Sequence of chain 1.B:
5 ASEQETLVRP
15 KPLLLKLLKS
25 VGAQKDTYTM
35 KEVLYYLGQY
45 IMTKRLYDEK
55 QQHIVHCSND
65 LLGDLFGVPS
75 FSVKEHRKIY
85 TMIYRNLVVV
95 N

Binding-site contacts:
Ligand atom C23 contacts residue HIS80 of chain 1.B at 3.7 Å.
Ligand atom C17 contacts residue MET46 of chain 1.B at 3.7 Å (hydrophobic).
Ligand atom C27 contacts residue HIS80 of chain 1.B at 3.6 Å.
Ligand atom F3 contacts residue LEU41 of chain 1.B at 3.5 Å.
Ligand atom F1 contacts residue LEU41 of chain 1.B at 3.5 Å.
Ligand atom C9 contacts residue ILE45 of chain 1.B at 3.4 Å (hydrophobic).
Ligand atom F4 contacts residue VAL77 of chain 1.B at 3.2 Å.
Ligand atom C1 contacts residue GLY42 of chain 1.B at 3.6 Å.
Ligand atom O5 contacts residue GLN8 of chain 1.B at 3.5 Å (h-bond).
Ligand atom C3 contacts residue MET46 of chain 1.B at 3.7 Å (hydrophobic).
Ligand atom F2 contacts residue ILE83 of chain 1.B at 3.2 Å.
Ligand atom C16 contacts residue TYR51 of chain 1.B at 3.7 Å (hydrophobic).
Ligand atom F6 contacts residue ILE45 of chain 1.B at 3.7 Å.
Ligand atom F1 contacts residue ILE45 of chain 1.B at 3.2 Å.
Ligand atom C10 contacts residue ILE45 of chain 1.B at 3.6 Å (hydrophobic).
Ligand atom C12 contacts residue GLY42 of chain 1.B at 3.6 Å.
Ligand atom C26 contacts residue HIS80 of chain 1.B at 3.6 Å.
Ligand atom C33 contacts residue GLN8 of chain 1.B at 3.6 Å.
Ligand atom F6 contacts residue TYR51 of chain 1.B at 3.5 Å.
Ligand atom F2 contacts residue PHE75 of chain 1.B at 3.2 Å.
Ligand atom F5 contacts residue ILE45 of chain 1.B at 3.7 Å.
Ligand atom F4 contacts residue GLN56 of chain 1.B at 3.2 Å.
Ligand atom F3 contacts residue ILE83 of chain 1.B at 3.7 Å.
Ligand atom C21 contacts residue VAL77 of chain 1.B at 3.6 Å (hydrophobic).
Ligand atom C25 contacts residue HIS80 of chain 1.B at 3.7 Å.
Ligand atom C16 contacts residue GLN56 of chain 1.B at 3.6 Å.
Ligand atom C32 contacts residue GLN8 of chain 1.B at 3.7 Å.
Ligand atom C25 contacts residue LEU38 of chain 1.B at 3.6 Å (hydrophobic).
Ligand atom F3 contacts residue LEU38 of chain 1.B at 3.4 Å.
Ligand atom F6 contacts residue GLN56 of chain 1.B at 3.4 Å.
Ligand atom C36 contacts residue GLN56 of chain 1.B at 3.6 Å.
Ligand atom C12 contacts residue LEU38 of chain 1.B at 3.6 Å (hydrophobic).
Ligand atom C2 contacts residue GLY42 of chain 1.B at 3.6 Å.
Ligand atom C17 contacts residue TYR51 of chain 1.B at 3.6 Å (hydrophobic).
Ligand atom C11 contacts residue LEU38 of chain 1.B at 3.2 Å (hydrophobic).
Ligand atom C27 contacts residue TYR84 of chain 1.B at 3.4 Å (hydrophobic).
Ligand atom C26 contacts residue TYR84 of chain 1.B at 3.6 Å (hydrophobic).
Ligand atom C2 contacts residue MET46 of chain 1.B at 3.6 Å (hydrophobic).
Ligand atom C24 contacts residue HIS80 of chain 1.B at 3.7 Å.
Ligand atom C8 contacts residue VAL77 of chain 1.B at 3.6 Å (hydrophobic).

The protein below binds the small molecule below.
Small molecule (SMILES): CCC[C@H]1N(C(=O)c2cnccc2C(F)(F)F)CCC[C@@]1(Oc1ccc(C(F)(F)F)cc1)C(=O)N1CCN(c2ccccc2OCCO)CC1